Binding-site contacts:
Ligand atom O contacts residue ARG42 of chain 1.B at 2.8 Å (salt-bridge).
Ligand atom CG2 contacts residue LEU56 of chain 1.B at 3.7 Å (hydrophobic).
Ligand atom O1P contacts residue THR78 of chain 1.B at 2.7 Å (h-bond).
Ligand atom CD contacts residue ARG55 of chain 1.B at 3.9 Å.
Ligand atom CA contacts residue ASN79 of chain 1.B at 3.7 Å.
Ligand atom O contacts residue ARG55 of chain 1.B at 3.7 Å.
Ligand atom CB contacts residue ASN79 of chain 1.B at 3.3 Å.
Ligand atom CB contacts residue ARG42 of chain 1.B at 3.8 Å.
Ligand atom N contacts residue ARG42 of chain 1.B at 3.6 Å (salt-bridge).
Ligand atom O contacts residue ASN58 of chain 1.B at 3.0 Å (h-bond).
Ligand atom OD2 contacts residue ASN79 of chain 1.B at 3.7 Å.
Ligand atom OG1 contacts residue SER57 of chain 1.B at 3.5 Å.
Ligand atom CA contacts residue ASN79 of chain 1.B at 3.8 Å.
Ligand atom C contacts residue ARG42 of chain 1.B at 3.8 Å.
Ligand atom C contacts residue ASN79 of chain 1.B at 3.8 Å.
Ligand atom CB contacts residue ARG42 of chain 1.B at 3.8 Å.
Ligand atom O3P contacts residue SER57 of chain 1.B at 3.6 Å.
Ligand atom CE contacts residue GLY107 of chain 1.B at 3.5 Å.
Ligand atom O contacts residue ASN79 of chain 1.B at 2.9 Å (h-bond).
Ligand atom N contacts residue SER54 of chain 1.B at 3.0 Å (h-bond).
Ligand atom CB contacts residue SER54 of chain 1.B at 3.8 Å.
Ligand atom O1P contacts residue SER57 of chain 1.B at 2.6 Å (h-bond).
Ligand atom OD1 contacts residue ARG55 of chain 1.B at 2.8 Å (salt-bridge).
Ligand atom O contacts residue LYS87 of chain 1.B at 3.4 Å.
Ligand atom OG1 contacts residue LEU56 of chain 1.B at 3.8 Å.
Ligand atom P contacts residue SER57 of chain 1.B at 3.7 Å.
Ligand atom CA contacts residue ARG42 of chain 1.B at 3.4 Å.
Ligand atom C contacts residue SER54 of chain 1.B at 3.7 Å.
Ligand atom CG2 contacts residue ARG55 of chain 1.B at 3.6 Å.
Ligand atom CA contacts residue SER54 of chain 1.B at 3.6 Å.
Ligand atom CG2 contacts residue SER54 of chain 1.B at 3.6 Å.
Ligand atom OE1 contacts residue SER54 of chain 1.B at 3.9 Å.
Ligand atom OG1 contacts residue ARG42 of chain 1.B at 3.1 Å (salt-bridge).
Ligand atom CB contacts residue TRP82 of chain 1.B at 3.6 Å (hydrophobic).
Ligand atom CG contacts residue ASN79 of chain 1.B at 3.5 Å.
Ligand atom OD2 contacts residue ARG55 of chain 1.B at 2.9 Å (salt-bridge).
Ligand atom N contacts residue ASN79 of chain 1.B at 2.9 Å (h-bond).
Ligand atom CG contacts residue TRP82 of chain 1.B at 3.8 Å (hydrophobic).
Ligand atom CG contacts residue ARG55 of chain 1.B at 3.6 Å.
Ligand atom O3P contacts residue ASN58 of chain 1.B at 2.8 Å (h-bond).

Sequence of chain 1.B:
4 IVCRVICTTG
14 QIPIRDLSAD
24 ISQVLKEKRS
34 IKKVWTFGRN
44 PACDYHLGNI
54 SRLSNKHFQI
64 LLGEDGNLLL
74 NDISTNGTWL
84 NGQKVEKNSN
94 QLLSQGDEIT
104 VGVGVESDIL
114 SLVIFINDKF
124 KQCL

A small-molecule ligand and the protein it binds are described below.
Small molecule (SMILES): CC(C)C[C@H](N)C(=O)N[C@@H](CCC(=O)O)C(=O)N[C@H](C(=O)N[C@H](C(=O)N[C@@H](CCC(=O)O)C(=O)N[C@@H](C)C(=O)N[C@@H](CC(=O)O)C(=O)N[C@@H](C)C(=O)N[C@H](C(=O)N[C@@H](Cc1ccccc1)C(=O)N[C@@H](C)C(=O)N[C@H](C=O)CCCCN)[C@@H](C)O)[C@@H](C)OP(=O)(O)O)C(C)C